This protein binds this small molecule.
Small molecule (SMILES): CC(=O)N[C@H]1[C@H](O[C@H]2[C@H](O)[C@@H](NC(C)=O)CO[C@@H]2CO)O[C@H](CO)[C@@H](O[C@@H]2O[C@H](CO)[C@@H](O)[C@H](O)[C@@H]2O)[C@@H]1O

Sequence of chain 1.B:
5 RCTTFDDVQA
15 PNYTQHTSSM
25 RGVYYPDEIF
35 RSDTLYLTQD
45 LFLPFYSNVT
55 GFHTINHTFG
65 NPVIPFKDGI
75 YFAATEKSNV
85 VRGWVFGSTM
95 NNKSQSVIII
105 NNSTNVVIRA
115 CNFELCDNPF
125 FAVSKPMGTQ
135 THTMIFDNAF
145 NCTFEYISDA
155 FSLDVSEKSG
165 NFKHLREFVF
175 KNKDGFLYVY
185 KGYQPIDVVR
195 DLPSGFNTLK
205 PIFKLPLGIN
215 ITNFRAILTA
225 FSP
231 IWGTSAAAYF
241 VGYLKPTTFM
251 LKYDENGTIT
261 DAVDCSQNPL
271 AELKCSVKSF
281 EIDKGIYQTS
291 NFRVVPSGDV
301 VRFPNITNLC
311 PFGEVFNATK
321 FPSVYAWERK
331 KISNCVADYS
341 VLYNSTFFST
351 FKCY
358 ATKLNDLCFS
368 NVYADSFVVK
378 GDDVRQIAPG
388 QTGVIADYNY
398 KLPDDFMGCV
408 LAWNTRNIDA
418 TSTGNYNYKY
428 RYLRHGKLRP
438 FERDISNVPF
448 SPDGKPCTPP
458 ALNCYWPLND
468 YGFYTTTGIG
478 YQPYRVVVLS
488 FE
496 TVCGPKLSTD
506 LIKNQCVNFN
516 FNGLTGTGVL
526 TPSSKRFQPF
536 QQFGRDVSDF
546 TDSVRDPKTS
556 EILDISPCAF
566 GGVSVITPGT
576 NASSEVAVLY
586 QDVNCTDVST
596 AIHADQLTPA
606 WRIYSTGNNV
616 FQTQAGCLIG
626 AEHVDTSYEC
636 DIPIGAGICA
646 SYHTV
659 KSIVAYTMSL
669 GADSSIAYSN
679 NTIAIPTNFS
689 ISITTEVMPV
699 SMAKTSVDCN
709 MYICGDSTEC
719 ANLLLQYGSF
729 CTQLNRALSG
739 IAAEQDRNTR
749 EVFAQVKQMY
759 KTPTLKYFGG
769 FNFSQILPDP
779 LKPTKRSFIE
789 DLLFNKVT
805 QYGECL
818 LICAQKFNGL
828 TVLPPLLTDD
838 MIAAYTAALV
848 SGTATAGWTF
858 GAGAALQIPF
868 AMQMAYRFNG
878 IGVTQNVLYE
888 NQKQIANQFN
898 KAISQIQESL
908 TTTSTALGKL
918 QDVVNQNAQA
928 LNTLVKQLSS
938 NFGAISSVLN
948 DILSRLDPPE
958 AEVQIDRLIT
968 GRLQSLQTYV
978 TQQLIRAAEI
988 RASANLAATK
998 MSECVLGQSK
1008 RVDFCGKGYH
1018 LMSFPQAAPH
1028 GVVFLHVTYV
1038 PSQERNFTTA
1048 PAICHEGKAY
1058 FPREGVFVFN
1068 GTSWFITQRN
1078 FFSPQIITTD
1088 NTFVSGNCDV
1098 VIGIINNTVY

Binding-site contacts:
Ligand atom C6 contacts residue SER772 of chain 1.B at 3.4 Å.
Ligand atom N2 contacts residue ASN770 of chain 1.B at 3.0 Å (h-bond).
Ligand atom O5 contacts residue SER772 of chain 1.B at 3.0 Å (h-bond).
Ligand atom C8 contacts residue TYR765 of chain 1.B at 3.6 Å (hydrophobic).
Ligand atom C1 contacts residue ASN770 of chain 1.B at 1.4 Å.
Ligand atom C5 contacts residue ASN770 of chain 1.B at 3.6 Å.
Ligand atom O6 contacts residue GLN773 of chain 1.B at 3.3 Å.
Ligand atom C7 contacts residue TYR765 of chain 1.B at 4.4 Å (hydrophobic).
Ligand atom C1 contacts residue SER772 of chain 1.B at 3.5 Å.
Ligand atom C6 contacts residue GLN773 of chain 1.B at 3.4 Å.
Ligand atom O5 contacts residue ASN770 of chain 1.B at 2.3 Å (h-bond).
Ligand atom C4 contacts residue ASN770 of chain 1.B at 4.2 Å.
Ligand atom O6 contacts residue SER772 of chain 1.B at 2.9 Å (h-bond).
Ligand atom C3 contacts residue ASN770 of chain 1.B at 3.8 Å.
Ligand atom C7 contacts residue ASN770 of chain 1.B at 4.0 Å.
Ligand atom C2 contacts residue ASN770 of chain 1.B at 2.5 Å.
Ligand atom C5 contacts residue SER772 of chain 1.B at 3.2 Å.